The protein below binds the small molecule below.
Small molecule (SMILES): C[C@H]1C(=O)N(Cc2cccc3ccccc23)C[C@@H]2N(C(=O)NCc3ccc(F)cc3)CCC(=O)N21

Binding-site contacts:
Ligand atom C12 contacts residue HIS83 of chain 1.H at 3.5 Å.
Ligand atom C11 contacts residue HIS83 of chain 1.H at 3.4 Å.
Ligand atom O19 contacts residue MET190 of chain 1.N at 3.3 Å.
Ligand atom C05 contacts residue ILE29 of chain 1.N at 3.7 Å (hydrophobic).
Ligand atom C17 contacts residue ILE29 of chain 1.N at 4.0 Å (hydrophobic).
Ligand atom C16 contacts residue LEU49 of chain 1.H at 3.9 Å (hydrophobic).
Ligand atom C23 contacts residue TYR61 of chain 1.N at 3.4 Å (hydrophobic).
Ligand atom O24 contacts residue TYR61 of chain 1.N at 2.9 Å (h-bond).
Ligand atom C31 contacts residue ARG23 of chain 1.N at 3.4 Å.
Ligand atom C17 contacts residue TRP63 of chain 1.N at 3.6 Å (hydrophobic).
Ligand atom C28 contacts residue ALA53 of chain 1.H at 3.7 Å (hydrophobic).
Ligand atom C35 contacts residue ALA53 of chain 1.H at 4.0 Å (hydrophobic).
Ligand atom N20 contacts residue ILE29 of chain 1.N at 3.6 Å.
Ligand atom F33 contacts residue ARG23 of chain 1.N at 3.3 Å.
Ligand atom C30 contacts residue ALA53 of chain 1.H at 3.4 Å (hydrophobic).
Ligand atom C16 contacts residue TRP63 of chain 1.N at 3.5 Å (hydrophobic).
Ligand atom C29 contacts residue ASP27 of chain 1.N at 3.7 Å.
Ligand atom F33 contacts residue LEU24 of chain 1.N at 3.0 Å.
Ligand atom C29 contacts residue ALA53 of chain 1.H at 3.4 Å (hydrophobic).
Ligand atom O26 contacts residue LEU49 of chain 1.H at 3.9 Å.
Ligand atom C35 contacts residue LEU49 of chain 1.H at 3.9 Å (hydrophobic).
Ligand atom C34 contacts residue LEU24 of chain 1.N at 3.6 Å (hydrophobic).
Ligand atom C28 contacts residue ASP27 of chain 1.N at 3.6 Å.
Ligand atom C35 contacts residue ILE29 of chain 1.N at 3.8 Å (hydrophobic).
Ligand atom C31 contacts residue ASP27 of chain 1.N at 3.8 Å.
Ligand atom N06 contacts residue TYR61 of chain 1.N at 3.8 Å.
Ligand atom C21 contacts residue ILE29 of chain 1.N at 3.8 Å (hydrophobic).
Ligand atom C22 contacts residue TYR61 of chain 1.N at 3.6 Å (hydrophobic).
Ligand atom C18 contacts residue TYR61 of chain 1.N at 3.8 Å (hydrophobic).
Ligand atom C32 contacts residue LEU24 of chain 1.N at 3.8 Å (hydrophobic).
Ligand atom C13 contacts residue ILE93 of chain 1.N at 3.7 Å (hydrophobic).
Ligand atom C21 contacts residue TYR61 of chain 1.N at 3.7 Å (hydrophobic).
Ligand atom C15 contacts residue ILE93 of chain 1.N at 3.4 Å (hydrophobic).
Ligand atom C31 contacts residue ALA53 of chain 1.H at 3.9 Å (hydrophobic).
Ligand atom C07 contacts residue ILE91 of chain 1.N at 3.3 Å (hydrophobic).
Ligand atom N27 contacts residue ASP27 of chain 1.N at 3.6 Å.
Ligand atom C14 contacts residue ILE93 of chain 1.N at 3.5 Å (hydrophobic).
Ligand atom C30 contacts residue ASP27 of chain 1.N at 3.4 Å.
Ligand atom C25 contacts residue ILE29 of chain 1.N at 3.9 Å (hydrophobic).
Ligand atom F33 contacts residue PHE50 of chain 1.H at 3.4 Å.

Sequence of chain 1.H:
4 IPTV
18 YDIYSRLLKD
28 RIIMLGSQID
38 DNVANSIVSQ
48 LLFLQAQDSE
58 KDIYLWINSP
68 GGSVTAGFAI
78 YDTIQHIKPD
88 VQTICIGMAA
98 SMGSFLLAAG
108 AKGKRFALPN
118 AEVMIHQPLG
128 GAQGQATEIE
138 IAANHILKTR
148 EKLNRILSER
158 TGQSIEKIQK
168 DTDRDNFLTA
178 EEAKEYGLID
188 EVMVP

Sequence of chain 1.N:
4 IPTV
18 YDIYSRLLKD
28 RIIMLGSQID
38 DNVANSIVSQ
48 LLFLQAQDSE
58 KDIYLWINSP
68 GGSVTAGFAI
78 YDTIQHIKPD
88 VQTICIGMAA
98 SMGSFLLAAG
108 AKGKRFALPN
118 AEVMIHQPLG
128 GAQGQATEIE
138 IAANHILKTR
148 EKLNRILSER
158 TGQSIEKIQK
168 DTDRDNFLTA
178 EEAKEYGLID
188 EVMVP